A protein and the small-molecule ligand that binds it are described below.
Small molecule (SMILES): CC(=O)N[C@@H]1[C@@H](O)[C@H](O)[C@@H](CO)O[C@H]1O

Sequence of chain 1.F:
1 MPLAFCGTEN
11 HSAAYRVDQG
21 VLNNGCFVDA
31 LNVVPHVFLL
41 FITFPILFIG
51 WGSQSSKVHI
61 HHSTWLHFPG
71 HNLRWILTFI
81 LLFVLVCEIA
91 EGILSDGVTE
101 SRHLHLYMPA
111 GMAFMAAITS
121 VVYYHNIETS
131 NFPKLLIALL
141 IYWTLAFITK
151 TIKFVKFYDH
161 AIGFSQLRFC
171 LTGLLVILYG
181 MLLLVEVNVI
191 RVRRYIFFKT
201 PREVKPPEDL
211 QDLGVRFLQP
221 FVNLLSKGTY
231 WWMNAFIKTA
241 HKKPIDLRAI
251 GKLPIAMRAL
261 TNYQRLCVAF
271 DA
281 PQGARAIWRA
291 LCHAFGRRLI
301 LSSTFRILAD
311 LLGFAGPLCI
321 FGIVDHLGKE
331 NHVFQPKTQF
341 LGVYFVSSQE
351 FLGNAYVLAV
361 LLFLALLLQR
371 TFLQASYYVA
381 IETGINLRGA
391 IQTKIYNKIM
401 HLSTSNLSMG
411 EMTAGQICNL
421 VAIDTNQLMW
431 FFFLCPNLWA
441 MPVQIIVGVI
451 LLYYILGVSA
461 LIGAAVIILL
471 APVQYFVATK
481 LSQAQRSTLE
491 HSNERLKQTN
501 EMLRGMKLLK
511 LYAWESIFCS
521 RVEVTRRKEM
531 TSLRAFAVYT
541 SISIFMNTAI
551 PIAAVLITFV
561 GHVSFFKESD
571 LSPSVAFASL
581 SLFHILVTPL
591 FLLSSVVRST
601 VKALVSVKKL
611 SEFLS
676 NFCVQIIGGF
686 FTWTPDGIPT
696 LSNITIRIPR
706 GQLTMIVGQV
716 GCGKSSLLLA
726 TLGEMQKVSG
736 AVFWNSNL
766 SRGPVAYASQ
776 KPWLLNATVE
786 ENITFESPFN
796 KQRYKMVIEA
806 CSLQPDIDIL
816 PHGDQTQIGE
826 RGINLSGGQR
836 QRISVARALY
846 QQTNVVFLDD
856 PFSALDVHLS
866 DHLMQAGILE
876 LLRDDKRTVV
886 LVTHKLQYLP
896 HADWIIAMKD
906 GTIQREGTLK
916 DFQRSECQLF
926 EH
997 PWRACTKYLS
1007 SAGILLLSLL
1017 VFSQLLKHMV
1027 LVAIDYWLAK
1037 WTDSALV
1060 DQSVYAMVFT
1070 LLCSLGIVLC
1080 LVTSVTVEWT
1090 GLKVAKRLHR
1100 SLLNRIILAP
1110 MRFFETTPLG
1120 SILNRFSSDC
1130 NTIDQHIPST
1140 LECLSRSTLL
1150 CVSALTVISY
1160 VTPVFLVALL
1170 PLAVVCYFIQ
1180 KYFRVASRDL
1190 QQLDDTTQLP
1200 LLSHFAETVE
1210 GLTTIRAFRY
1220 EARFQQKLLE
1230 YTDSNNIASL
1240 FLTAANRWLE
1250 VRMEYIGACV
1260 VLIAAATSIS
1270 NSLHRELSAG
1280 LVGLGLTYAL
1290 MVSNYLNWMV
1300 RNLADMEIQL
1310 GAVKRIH

Binding-site contacts:
Ligand atom C1 contacts residue ASN10 of chain 1.F at 1.4 Å.
Ligand atom O6 contacts residue GLN339 of chain 1.F at 3.8 Å.
Ligand atom C7 contacts residue ASN10 of chain 1.F at 3.5 Å.
Ligand atom C2 contacts residue ASN10 of chain 1.F at 2.5 Å.
Ligand atom C5 contacts residue ASN10 of chain 1.F at 3.6 Å.
Ligand atom O3 contacts residue ASN10 of chain 1.F at 4.0 Å.
Ligand atom C4 contacts residue ASN10 of chain 1.F at 4.2 Å.
Ligand atom C3 contacts residue ASN10 of chain 1.F at 3.7 Å.
Ligand atom O7 contacts residue ASN10 of chain 1.F at 3.1 Å (h-bond).
Ligand atom N2 contacts residue ASN10 of chain 1.F at 3.2 Å (h-bond).
Ligand atom O5 contacts residue ASN10 of chain 1.F at 2.4 Å (h-bond).
Ligand atom C6 contacts residue ASN10 of chain 1.F at 4.5 Å.